Binding-site contacts:
Ligand atom C8 contacts residue ASN192 of chain 1.E at 3.2 Å.
Ligand atom O5 contacts residue THR123 of chain 1.E at 4.1 Å.
Ligand atom C1 contacts residue ASN121 of chain 1.E at 1.4 Å.
Ligand atom O7 contacts residue ASN121 of chain 1.E at 3.9 Å.
Ligand atom C5 contacts residue ASN192 of chain 1.E at 4.3 Å.
Ligand atom C3 contacts residue ASN192 of chain 1.E at 4.1 Å.
Ligand atom C7 contacts residue ASN121 of chain 1.E at 3.7 Å.
Ligand atom C2 contacts residue ASN192 of chain 1.E at 3.7 Å.
Ligand atom C8 contacts residue ALA194 of chain 1.E at 3.5 Å (hydrophobic).
Ligand atom O7 contacts residue ALA194 of chain 1.E at 4.3 Å.
Ligand atom C4 contacts residue ASN121 of chain 1.E at 4.2 Å.
Ligand atom C7 contacts residue ASN192 of chain 1.E at 3.4 Å.
Ligand atom C2 contacts residue ASN121 of chain 1.E at 2.4 Å.
Ligand atom C5 contacts residue ASN121 of chain 1.E at 3.6 Å.
Ligand atom N2 contacts residue ASN121 of chain 1.E at 3.0 Å (h-bond).
Ligand atom N2 contacts residue ASN192 of chain 1.E at 2.7 Å (h-bond).
Ligand atom C3 contacts residue ASN121 of chain 1.E at 3.8 Å.
Ligand atom C1 contacts residue ASN192 of chain 1.E at 3.9 Å.
Ligand atom C7 contacts residue ALA194 of chain 1.E at 4.2 Å (hydrophobic).
Ligand atom C8 contacts residue ASP193 of chain 1.E at 3.8 Å.
Ligand atom O5 contacts residue ASN121 of chain 1.E at 2.3 Å (h-bond).

This small molecule binds to this protein.
Small molecule (SMILES): CC(=O)N[C@@H]1[C@@H](O)[C@H](O)[C@@H](CO)O[C@H]1O

Sequence of chain 1.E:
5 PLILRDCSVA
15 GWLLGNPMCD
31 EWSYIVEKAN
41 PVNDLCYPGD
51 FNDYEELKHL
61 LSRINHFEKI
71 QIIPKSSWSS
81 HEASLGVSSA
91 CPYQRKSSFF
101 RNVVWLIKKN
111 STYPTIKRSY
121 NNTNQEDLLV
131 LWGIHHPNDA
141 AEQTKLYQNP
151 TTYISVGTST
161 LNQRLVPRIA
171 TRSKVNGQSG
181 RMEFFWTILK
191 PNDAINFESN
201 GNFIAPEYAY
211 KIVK